Binding-site contacts:
Ligand atom O4 contacts residue BMA1 of chain 39.BA at 4.0 Å.
Ligand atom C2 contacts residue NAG1 of chain 39.Z at 2.9 Å.
Ligand atom C4 contacts residue BMA1 of chain 39.BA at 3.6 Å.
Ligand atom C1 contacts residue NAG1 of chain 39.Z at 1.7 Å.
Ligand atom C3 contacts residue NAG1 of chain 39.Z at 4.1 Å.
Ligand atom O5 contacts residue NAG1 of chain 39.Z at 2.5 Å (h-bond).
Ligand atom C3 contacts residue BMA1 of chain 39.BA at 2.5 Å.
Ligand atom C2 contacts residue HIS2 of chain 39.F at 4.5 Å.
Ligand atom O6 contacts residue NAG1 of chain 39.Z at 4.5 Å.
Ligand atom O2 contacts residue BMA1 of chain 39.BA at 3.0 Å (h-bond).
Ligand atom C5 contacts residue NAG1 of chain 39.Z at 3.8 Å.
Ligand atom O2 contacts residue HIS2 of chain 39.F at 3.4 Å (h-bond).
Ligand atom O3 contacts residue BMA1 of chain 39.BA at 1.1 Å.
Ligand atom C2 contacts residue BMA1 of chain 39.BA at 3.2 Å.
Ligand atom O2 contacts residue NAG1 of chain 39.Z at 3.4 Å (h-bond).

A protein and the small-molecule ligand that binds it are described below.
Small molecule (SMILES): OC[C@H]1O[C@@H](O)[C@@H](O)[C@@H](O)[C@@H]1O

Sequence of chain 39.F:
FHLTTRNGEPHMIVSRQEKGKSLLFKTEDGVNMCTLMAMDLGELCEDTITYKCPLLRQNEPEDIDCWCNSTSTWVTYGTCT